The small molecule below binds the protein below.
Small molecule (SMILES): CC(=O)N[C@H]1[C@H](O[C@H]2[C@H](O)[C@@H](NC(C)=O)CO[C@@H]2CO)O[C@H](CO)[C@@H](O)[C@@H]1O

Binding-site contacts:
Ligand atom O5 contacts residue ARG247 of chain 2.A at 4.2 Å.
Ligand atom C1 contacts residue ARG247 of chain 2.A at 4.3 Å.
Ligand atom C2 contacts residue ASN125 of chain 2.A at 2.5 Å.
Ligand atom C3 contacts residue ASN125 of chain 2.A at 3.8 Å.
Ligand atom O7 contacts residue ASN125 of chain 2.A at 2.9 Å (h-bond).
Ligand atom C5 contacts residue ASN125 of chain 2.A at 3.6 Å.
Ligand atom C7 contacts residue ASN125 of chain 2.A at 3.1 Å.
Ligand atom C5 contacts residue ARG247 of chain 2.A at 4.3 Å.
Ligand atom C8 contacts residue GLN124 of chain 2.A at 4.0 Å.
Ligand atom C1 contacts residue ASN125 of chain 2.A at 1.4 Å.
Ligand atom C4 contacts residue ASN125 of chain 2.A at 4.2 Å.
Ligand atom O5 contacts residue ASN125 of chain 2.A at 2.3 Å (h-bond).
Ligand atom N2 contacts residue GLN124 of chain 2.A at 4.3 Å.
Ligand atom N2 contacts residue ASN125 of chain 2.A at 2.9 Å (h-bond).
Ligand atom O6 contacts residue ASN125 of chain 2.A at 4.2 Å.
Ligand atom O7 contacts residue ASN114 of chain 2.A at 4.5 Å.
Ligand atom C8 contacts residue ASN125 of chain 2.A at 4.3 Å.

Sequence of chain 2.A:
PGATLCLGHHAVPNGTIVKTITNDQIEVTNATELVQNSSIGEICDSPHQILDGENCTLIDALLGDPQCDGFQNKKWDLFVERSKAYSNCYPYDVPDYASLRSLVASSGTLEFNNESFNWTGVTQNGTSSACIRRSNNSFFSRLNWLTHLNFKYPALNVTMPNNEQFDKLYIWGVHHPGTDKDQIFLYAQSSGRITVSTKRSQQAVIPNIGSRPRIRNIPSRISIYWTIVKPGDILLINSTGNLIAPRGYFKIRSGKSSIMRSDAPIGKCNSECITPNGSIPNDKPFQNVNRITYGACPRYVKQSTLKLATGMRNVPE